Sequence of chain 2.B:
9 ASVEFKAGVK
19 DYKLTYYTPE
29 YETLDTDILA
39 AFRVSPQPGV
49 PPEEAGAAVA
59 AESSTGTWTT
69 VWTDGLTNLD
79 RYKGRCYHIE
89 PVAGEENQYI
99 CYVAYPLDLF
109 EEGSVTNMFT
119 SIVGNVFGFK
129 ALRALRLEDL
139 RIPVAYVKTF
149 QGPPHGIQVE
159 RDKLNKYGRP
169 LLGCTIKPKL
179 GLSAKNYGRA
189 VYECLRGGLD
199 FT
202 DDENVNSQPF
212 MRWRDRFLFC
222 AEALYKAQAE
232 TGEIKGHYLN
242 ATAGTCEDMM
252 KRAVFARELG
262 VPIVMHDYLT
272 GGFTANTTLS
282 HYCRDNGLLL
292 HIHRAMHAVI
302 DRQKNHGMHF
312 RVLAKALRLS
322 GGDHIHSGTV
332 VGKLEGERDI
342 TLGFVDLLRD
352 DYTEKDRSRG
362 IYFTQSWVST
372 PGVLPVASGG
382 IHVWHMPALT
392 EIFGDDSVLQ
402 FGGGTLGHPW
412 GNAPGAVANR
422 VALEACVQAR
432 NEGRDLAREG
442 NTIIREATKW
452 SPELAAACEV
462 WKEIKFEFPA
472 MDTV

Binding-site contacts:
Ligand atom C contacts residue ASN123 of chain 2.B at 3.5 Å.
Ligand atom O6 contacts residue LYS177 of chain 1.B at 2.9 Å (salt-bridge).
Ligand atom O1P contacts residue GLY404 of chain 1.B at 2.8 Å (h-bond).
Ligand atom O5P contacts residue SER379 of chain 1.B at 3.3 Å (h-bond).
Ligand atom O2 contacts residue KCX201 of chain 1.B at 3.6 Å (h-bond).
Ligand atom O3 contacts residue HIS294 of chain 1.B at 3.0 Å (h-bond).
Ligand atom C contacts residue LYS175 of chain 1.B at 3.5 Å.
Ligand atom O3P contacts residue GLY381 of chain 1.B at 2.9 Å (h-bond).
Ligand atom O2P contacts residue GLY403 of chain 1.B at 2.9 Å (h-bond).
Ligand atom O3P contacts residue LYS334 of chain 1.B at 2.9 Å (salt-bridge).
Ligand atom O2 contacts residue THR173 of chain 1.B at 2.9 Å (h-bond).
Ligand atom O6 contacts residue LYS175 of chain 1.B at 3.4 Å (salt-bridge).
Ligand atom C2 contacts residue MG1 of chain 1.K at 2.8 Å.
Ligand atom O3 contacts residue MG1 of chain 1.K at 2.3 Å.
Ligand atom O3P contacts residue GLY380 of chain 1.B at 3.5 Å.
Ligand atom O1P contacts residue LYS175 of chain 1.B at 3.3 Å.
Ligand atom O3P contacts residue TRP66 of chain 2.B at 3.2 Å.
Ligand atom O1 contacts residue LYS175 of chain 1.B at 3.3 Å (salt-bridge).
Ligand atom O3 contacts residue KCX201 of chain 1.B at 2.5 Å (h-bond).
Ligand atom C3 contacts residue KCX201 of chain 1.B at 3.2 Å.
Ligand atom O3 contacts residue GLU204 of chain 1.B at 3.2 Å (salt-bridge).
Ligand atom O2 contacts residue LYS175 of chain 1.B at 2.9 Å (salt-bridge).
Ligand atom O7 contacts residue LYS334 of chain 1.B at 2.9 Å (salt-bridge).
Ligand atom O2 contacts residue MG1 of chain 1.K at 2.4 Å.
Ligand atom O6 contacts residue ASN123 of chain 2.B at 3.0 Å (h-bond).
Ligand atom O6P contacts residue ARG295 of chain 1.B at 2.9 Å (salt-bridge).
Ligand atom C3 contacts residue MG1 of chain 1.K at 3.1 Å.
Ligand atom P1 contacts residue THR65 of chain 2.B at 3.4 Å.
Ligand atom O5 contacts residue LEU335 of chain 1.B at 3.1 Å.
Ligand atom O5P contacts residue HIS327 of chain 1.B at 2.6 Å (h-bond).
Ligand atom C contacts residue MG1 of chain 1.K at 2.9 Å.
Ligand atom O6 contacts residue ASP203 of chain 1.B at 3.4 Å (salt-bridge).
Ligand atom O4P contacts residue LEU335 of chain 1.B at 3.4 Å.
Ligand atom O1P contacts residue THR65 of chain 2.B at 2.7 Å (h-bond).
Ligand atom O4P contacts residue ARG295 of chain 1.B at 2.9 Å (salt-bridge).
Ligand atom O3P contacts residue THR65 of chain 2.B at 3.4 Å (h-bond).
Ligand atom O6 contacts residue MG1 of chain 1.K at 2.4 Å.
Ligand atom O4 contacts residue GLY380 of chain 1.B at 3.3 Å (h-bond).
Ligand atom O4 contacts residue SER379 of chain 1.B at 3.0 Å (h-bond).
Ligand atom O6 contacts residue GLU204 of chain 1.B at 3.4 Å (salt-bridge).

Sequence of chain 1.B:
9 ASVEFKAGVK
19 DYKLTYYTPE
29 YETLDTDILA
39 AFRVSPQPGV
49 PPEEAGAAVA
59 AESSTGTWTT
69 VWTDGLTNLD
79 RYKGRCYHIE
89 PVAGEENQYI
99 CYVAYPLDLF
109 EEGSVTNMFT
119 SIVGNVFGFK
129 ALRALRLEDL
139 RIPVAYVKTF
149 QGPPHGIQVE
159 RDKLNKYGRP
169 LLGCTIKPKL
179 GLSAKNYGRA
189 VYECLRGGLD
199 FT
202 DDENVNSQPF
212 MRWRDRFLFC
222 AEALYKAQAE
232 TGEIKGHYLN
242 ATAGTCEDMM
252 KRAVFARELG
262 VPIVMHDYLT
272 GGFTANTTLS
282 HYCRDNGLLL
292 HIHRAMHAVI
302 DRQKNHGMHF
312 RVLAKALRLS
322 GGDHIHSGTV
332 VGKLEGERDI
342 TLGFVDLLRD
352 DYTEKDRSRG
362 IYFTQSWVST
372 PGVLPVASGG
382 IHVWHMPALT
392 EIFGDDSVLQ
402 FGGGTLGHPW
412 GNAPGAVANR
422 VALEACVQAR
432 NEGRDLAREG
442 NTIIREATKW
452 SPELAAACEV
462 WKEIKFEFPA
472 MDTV

The protein below binds the small molecule below.
Small molecule (SMILES): O=C(O)[C@@](O)(COP(=O)(O)O)[C@H](O)[C@H](O)COP(=O)(O)O